Binding-site contacts:
Ligand atom C1 contacts residue ASN291 of chain 1.C at 1.5 Å.
Ligand atom C8 contacts residue ASN291 of chain 1.C at 4.4 Å.
Ligand atom O5 contacts residue ASN291 of chain 1.C at 2.4 Å (h-bond).
Ligand atom C2 contacts residue ASN291 of chain 1.C at 2.5 Å.
Ligand atom O7 contacts residue ASN291 of chain 1.C at 3.5 Å (h-bond).
Ligand atom N2 contacts residue ASN291 of chain 1.C at 2.9 Å (h-bond).
Ligand atom C7 contacts residue ASN291 of chain 1.C at 3.3 Å.
Ligand atom C3 contacts residue ASN291 of chain 1.C at 3.8 Å.
Ligand atom C4 contacts residue ASN291 of chain 1.C at 4.3 Å.
Ligand atom C5 contacts residue ASN291 of chain 1.C at 3.7 Å.

This small molecule binds to this protein.
Small molecule (SMILES): CC(=O)N[C@@H]1[C@@H](O)[C@H](O)[C@@H](CO)O[C@H]1O

Sequence of chain 1.C:
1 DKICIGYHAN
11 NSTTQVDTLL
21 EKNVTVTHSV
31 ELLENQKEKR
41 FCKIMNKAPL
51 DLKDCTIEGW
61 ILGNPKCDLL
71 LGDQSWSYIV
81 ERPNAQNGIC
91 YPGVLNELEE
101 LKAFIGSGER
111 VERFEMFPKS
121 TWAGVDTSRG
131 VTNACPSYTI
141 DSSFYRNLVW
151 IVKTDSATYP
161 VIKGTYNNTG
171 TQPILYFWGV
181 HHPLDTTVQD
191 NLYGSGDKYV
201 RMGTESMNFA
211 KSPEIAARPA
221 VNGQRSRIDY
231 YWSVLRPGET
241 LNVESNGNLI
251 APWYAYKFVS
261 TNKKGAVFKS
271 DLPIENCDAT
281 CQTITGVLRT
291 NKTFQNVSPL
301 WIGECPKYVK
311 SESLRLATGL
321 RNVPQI